The small molecule below binds the protein below.
Small molecule (SMILES): CC(=O)N[C@@H]1[C@@H](O)[C@H](O)[C@@H](CO)O[C@H]1O

Sequence of chain 1.B:
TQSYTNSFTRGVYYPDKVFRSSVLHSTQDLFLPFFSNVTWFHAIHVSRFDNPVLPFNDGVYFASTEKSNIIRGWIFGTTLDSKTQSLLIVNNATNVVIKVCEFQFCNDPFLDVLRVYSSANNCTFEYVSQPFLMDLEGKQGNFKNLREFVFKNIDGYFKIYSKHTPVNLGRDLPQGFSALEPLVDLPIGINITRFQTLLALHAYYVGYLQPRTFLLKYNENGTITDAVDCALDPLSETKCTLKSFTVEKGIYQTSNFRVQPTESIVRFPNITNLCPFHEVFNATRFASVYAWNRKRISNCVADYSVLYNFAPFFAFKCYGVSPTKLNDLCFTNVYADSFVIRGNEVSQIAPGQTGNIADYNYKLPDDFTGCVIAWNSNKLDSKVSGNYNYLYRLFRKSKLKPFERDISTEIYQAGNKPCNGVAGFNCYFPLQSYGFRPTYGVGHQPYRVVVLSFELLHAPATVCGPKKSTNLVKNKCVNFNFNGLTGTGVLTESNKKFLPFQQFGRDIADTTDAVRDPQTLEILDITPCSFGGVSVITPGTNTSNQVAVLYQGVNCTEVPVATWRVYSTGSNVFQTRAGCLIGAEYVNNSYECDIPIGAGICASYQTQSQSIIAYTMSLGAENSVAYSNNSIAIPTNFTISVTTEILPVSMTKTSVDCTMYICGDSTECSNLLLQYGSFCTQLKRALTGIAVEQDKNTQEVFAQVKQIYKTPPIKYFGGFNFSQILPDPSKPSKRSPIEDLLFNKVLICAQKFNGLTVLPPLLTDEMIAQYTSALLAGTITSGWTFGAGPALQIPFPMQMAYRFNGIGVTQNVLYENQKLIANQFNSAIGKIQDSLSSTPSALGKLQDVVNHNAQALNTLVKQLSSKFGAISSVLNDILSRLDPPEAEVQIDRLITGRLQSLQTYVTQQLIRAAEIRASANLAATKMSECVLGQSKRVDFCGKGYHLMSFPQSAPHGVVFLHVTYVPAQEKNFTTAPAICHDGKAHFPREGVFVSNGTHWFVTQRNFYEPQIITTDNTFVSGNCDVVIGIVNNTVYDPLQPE

Binding-site contacts:
Ligand atom N2 contacts residue GLU278 of chain 1.B at 4.0 Å.
Ligand atom C2 contacts residue ASN279 of chain 1.B at 2.5 Å.
Ligand atom C7 contacts residue GLU278 of chain 1.B at 4.1 Å.
Ligand atom O5 contacts residue ASN279 of chain 1.B at 2.4 Å (h-bond).
Ligand atom C5 contacts residue ASN279 of chain 1.B at 3.7 Å.
Ligand atom C8 contacts residue GLU278 of chain 1.B at 3.2 Å.
Ligand atom C4 contacts residue ASN279 of chain 1.B at 4.2 Å.
Ligand atom O7 contacts residue ASN279 of chain 1.B at 3.0 Å (h-bond).
Ligand atom O7 contacts residue ASN277 of chain 1.B at 3.7 Å.
Ligand atom C1 contacts residue ASN279 of chain 1.B at 1.4 Å.
Ligand atom C7 contacts residue ASN277 of chain 1.B at 4.1 Å.
Ligand atom C8 contacts residue ASN277 of chain 1.B at 3.8 Å.
Ligand atom C7 contacts residue ASN279 of chain 1.B at 3.2 Å.
Ligand atom N2 contacts residue ASN279 of chain 1.B at 2.9 Å (h-bond).
Ligand atom C3 contacts residue ASN279 of chain 1.B at 3.8 Å.
Ligand atom C8 contacts residue ASN279 of chain 1.B at 4.4 Å.